Sequence of chain 1.S:
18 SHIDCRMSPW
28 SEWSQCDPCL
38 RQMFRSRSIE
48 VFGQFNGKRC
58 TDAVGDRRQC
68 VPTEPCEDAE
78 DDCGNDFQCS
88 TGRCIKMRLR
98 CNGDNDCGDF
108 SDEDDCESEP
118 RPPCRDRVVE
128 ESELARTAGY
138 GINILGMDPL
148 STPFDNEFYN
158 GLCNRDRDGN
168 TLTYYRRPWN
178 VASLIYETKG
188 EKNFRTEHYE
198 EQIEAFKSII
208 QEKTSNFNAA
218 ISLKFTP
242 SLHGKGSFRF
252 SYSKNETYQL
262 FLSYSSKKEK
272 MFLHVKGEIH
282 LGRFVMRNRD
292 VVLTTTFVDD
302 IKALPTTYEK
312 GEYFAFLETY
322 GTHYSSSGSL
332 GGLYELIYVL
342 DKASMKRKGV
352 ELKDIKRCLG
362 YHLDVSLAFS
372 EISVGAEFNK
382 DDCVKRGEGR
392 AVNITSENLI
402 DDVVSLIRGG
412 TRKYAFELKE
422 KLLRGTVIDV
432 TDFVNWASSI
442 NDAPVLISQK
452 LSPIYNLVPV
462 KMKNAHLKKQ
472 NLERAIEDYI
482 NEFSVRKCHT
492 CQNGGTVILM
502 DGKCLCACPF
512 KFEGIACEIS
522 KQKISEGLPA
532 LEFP

Binding-site contacts:
Ligand atom C2 contacts residue ASN394 of chain 1.R at 2.4 Å.
Ligand atom O7 contacts residue ASN394 of chain 1.R at 4.0 Å.
Ligand atom N2 contacts residue LYS349 of chain 1.R at 3.5 Å.
Ligand atom C1 contacts residue ASN394 of chain 1.R at 1.4 Å.
Ligand atom O6 contacts residue GLN199 of chain 1.S at 3.8 Å.
Ligand atom C7 contacts residue THR396 of chain 1.R at 4.1 Å.
Ligand atom C4 contacts residue ASN394 of chain 1.R at 4.1 Å.
Ligand atom C5 contacts residue GLU201 of chain 1.S at 3.3 Å.
Ligand atom C8 contacts residue LYS347 of chain 1.R at 3.9 Å.
Ligand atom C7 contacts residue LYS349 of chain 1.R at 4.2 Å.
Ligand atom O7 contacts residue LYS349 of chain 1.R at 3.7 Å.
Ligand atom O7 contacts residue ILE395 of chain 1.R at 4.1 Å.
Ligand atom C8 contacts residue ARG348 of chain 1.R at 3.3 Å.
Ligand atom C7 contacts residue ARG348 of chain 1.R at 4.1 Å.
Ligand atom O5 contacts residue GLU201 of chain 1.S at 3.0 Å (salt-bridge).
Ligand atom C3 contacts residue ASN394 of chain 1.R at 3.8 Å.
Ligand atom C8 contacts residue ILE395 of chain 1.R at 4.3 Å (hydrophobic).
Ligand atom C1 contacts residue GLU201 of chain 1.S at 4.0 Å.
Ligand atom C5 contacts residue GLN199 of chain 1.S at 4.4 Å.
Ligand atom N2 contacts residue ASN394 of chain 1.R at 3.0 Å (h-bond).
Ligand atom C2 contacts residue LYS349 of chain 1.R at 4.0 Å.
Ligand atom C8 contacts residue LYS349 of chain 1.R at 3.5 Å.
Ligand atom C6 contacts residue GLU201 of chain 1.S at 2.9 Å.
Ligand atom O5 contacts residue ASN394 of chain 1.R at 2.3 Å (h-bond).
Ligand atom O6 contacts residue GLU201 of chain 1.S at 3.2 Å (salt-bridge).
Ligand atom C5 contacts residue ASN394 of chain 1.R at 3.6 Å.
Ligand atom O7 contacts residue ARG348 of chain 1.R at 4.5 Å.
Ligand atom C7 contacts residue ASN394 of chain 1.R at 3.8 Å.
Ligand atom O7 contacts residue THR396 of chain 1.R at 3.1 Å (h-bond).

Sequence of chain 1.R:
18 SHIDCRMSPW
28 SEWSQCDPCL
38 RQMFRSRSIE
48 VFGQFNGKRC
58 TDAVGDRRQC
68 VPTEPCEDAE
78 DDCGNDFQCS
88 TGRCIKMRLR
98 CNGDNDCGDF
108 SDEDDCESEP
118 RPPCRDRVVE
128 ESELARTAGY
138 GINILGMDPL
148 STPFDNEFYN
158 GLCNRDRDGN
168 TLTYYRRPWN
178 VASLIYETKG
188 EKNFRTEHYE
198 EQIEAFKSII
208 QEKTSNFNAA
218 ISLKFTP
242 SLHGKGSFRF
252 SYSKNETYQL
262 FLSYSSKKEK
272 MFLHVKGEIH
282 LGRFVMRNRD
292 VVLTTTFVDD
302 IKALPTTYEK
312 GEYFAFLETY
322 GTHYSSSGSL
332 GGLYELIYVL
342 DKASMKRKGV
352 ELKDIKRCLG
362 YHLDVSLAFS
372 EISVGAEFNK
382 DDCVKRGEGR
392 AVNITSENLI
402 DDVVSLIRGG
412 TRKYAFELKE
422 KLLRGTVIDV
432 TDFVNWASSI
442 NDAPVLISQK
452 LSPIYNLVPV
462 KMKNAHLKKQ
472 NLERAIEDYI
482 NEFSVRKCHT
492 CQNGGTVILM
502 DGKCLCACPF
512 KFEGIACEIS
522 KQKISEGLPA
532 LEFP

A small-molecule ligand and the protein it binds are described below.
Small molecule (SMILES): CC(=O)N[C@H]1[C@H](O[C@H]2[C@H](O)[C@@H](NC(C)=O)CO[C@@H]2CO)O[C@H](CO)[C@@H](O)[C@@H]1O